Sequence of chain 1.A:
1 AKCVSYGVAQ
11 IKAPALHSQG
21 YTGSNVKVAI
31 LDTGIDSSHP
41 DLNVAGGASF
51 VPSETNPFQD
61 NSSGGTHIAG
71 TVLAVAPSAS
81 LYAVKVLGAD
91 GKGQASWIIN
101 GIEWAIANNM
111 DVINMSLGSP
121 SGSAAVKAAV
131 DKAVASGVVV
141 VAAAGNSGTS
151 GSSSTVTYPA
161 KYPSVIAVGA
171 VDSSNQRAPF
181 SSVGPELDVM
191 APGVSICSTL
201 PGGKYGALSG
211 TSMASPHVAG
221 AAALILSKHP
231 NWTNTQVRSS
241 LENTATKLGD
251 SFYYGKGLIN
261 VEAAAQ

This protein binds this small molecule.
Small molecule (SMILES): CSCC[C@H](NC(=O)[C@H](C)NC(=O)[C@H](CO)NC(=O)[C@@H](N)Cc1ccc(O)cc1)C(=O)O

Binding-site contacts:
Ligand atom O contacts residue ASN146 of chain 1.A at 2.8 Å (h-bond).
Ligand atom OG contacts residue LYS92 of chain 1.A at 3.0 Å (salt-bridge).
Ligand atom C contacts residue SER212 of chain 1.A at 2.6 Å.
Ligand atom O contacts residue GLY210 of chain 1.A at 3.3 Å.
Ligand atom CD2 contacts residue SER119 of chain 1.A at 3.6 Å.
Ligand atom OH contacts residue SER123 of chain 1.A at 3.2 Å.
Ligand atom CE2 contacts residue SER119 of chain 1.A at 3.6 Å.
Ligand atom O contacts residue GLY93 of chain 1.A at 3.0 Å (h-bond).
Ligand atom C contacts residue GLY118 of chain 1.A at 3.7 Å.
Ligand atom CA contacts residue GLY118 of chain 1.A at 3.5 Å.
Ligand atom C contacts residue GLY91 of chain 1.A at 3.4 Å.
Ligand atom N contacts residue GLY93 of chain 1.A at 3.0 Å (h-bond).
Ligand atom N contacts residue SER116 of chain 1.A at 3.1 Å (h-bond).
Ligand atom CB contacts residue GLY91 of chain 1.A at 3.8 Å.
Ligand atom CB contacts residue SER212 of chain 1.A at 3.3 Å.
Ligand atom SD contacts residue ASN146 of chain 1.A at 3.4 Å (h-bond).
Ligand atom N contacts residue GLY118 of chain 1.A at 2.9 Å (h-bond).
Ligand atom CA contacts residue SER212 of chain 1.A at 3.0 Å.
Ligand atom CG contacts residue ILE98 of chain 1.A at 3.4 Å (hydrophobic).
Ligand atom CB contacts residue ILE98 of chain 1.A at 3.8 Å (hydrophobic).
Ligand atom CA contacts residue GLY91 of chain 1.A at 3.3 Å.
Ligand atom CA contacts residue ASN146 of chain 1.A at 3.6 Å.
Ligand atom N contacts residue SER212 of chain 1.A at 2.9 Å (h-bond).
Ligand atom O contacts residue THR211 of chain 1.A at 3.4 Å (h-bond).
Ligand atom O contacts residue SER212 of chain 1.A at 2.9 Å (h-bond).
Ligand atom OXT contacts residue SER212 of chain 1.A at 2.8 Å (h-bond).
Ligand atom CD1 contacts residue GLY93 of chain 1.A at 3.6 Å.
Ligand atom CE2 contacts residue TYR158 of chain 1.A at 3.7 Å (hydrophobic).
Ligand atom O contacts residue LYS92 of chain 1.A at 3.1 Å.
Ligand atom CB contacts residue GLY93 of chain 1.A at 3.6 Å.
Ligand atom N contacts residue GLY91 of chain 1.A at 2.8 Å (h-bond).
Ligand atom CA contacts residue GLY93 of chain 1.A at 3.7 Å.
Ligand atom O contacts residue GLY118 of chain 1.A at 2.9 Å (h-bond).
Ligand atom O contacts residue LEU117 of chain 1.A at 3.2 Å.
Ligand atom OH contacts residue VAL126 of chain 1.A at 3.7 Å.
Ligand atom CA contacts residue SER116 of chain 1.A at 3.6 Å.
Ligand atom CE contacts residue GLY118 of chain 1.A at 3.6 Å.
Ligand atom C contacts residue ASN146 of chain 1.A at 3.2 Å.
Ligand atom CB contacts residue THR211 of chain 1.A at 3.5 Å.
Ligand atom CD1 contacts residue ILE98 of chain 1.A at 3.6 Å (hydrophobic).